This protein binds this small molecule.
Small molecule (SMILES): COc1nc(N)nc2c1N[C@H]1C3=C4S[W]5(O)(SC6=C(S5)[C@@H]5Nc7c(nc(N)[nH]c7=O)N[C@@H]5O[C@@H]6COP(=O)(O)O[Mg]OP(=O)(O)OC[C@H]4O[C@H]1N2)S3

Binding-site contacts:
Ligand atom O5P contacts residue LEU93 of chain 1.C at 3.1 Å.
Ligand atom O28 contacts residue ARG492 of chain 1.C at 3.1 Å (salt-bridge).
Ligand atom O2P contacts residue GLY91 of chain 1.C at 3.1 Å.
Ligand atom CA1 contacts residue GLU304 of chain 1.C at 2.6 Å.
Ligand atom N13 contacts residue ASP338 of chain 1.C at 2.8 Å (salt-bridge).
Ligand atom CA1 contacts residue ASP306 of chain 1.C at 2.3 Å.
Ligand atom N9 contacts residue ASP333 of chain 1.C at 2.7 Å (salt-bridge).
Ligand atom O3P contacts residue ASN92 of chain 1.C at 2.8 Å (h-bond).
Ligand atom C28 contacts residue ARG492 of chain 1.C at 3.0 Å.
Ligand atom O5P contacts residue ALA181 of chain 1.C at 3.0 Å (h-bond).
Ligand atom O8 contacts residue ASP306 of chain 1.C at 3.0 Å (salt-bridge).
Ligand atom MG1 contacts residue ASN92 of chain 1.C at 2.0 Å.
Ligand atom N30 contacts residue PHE485 of chain 1.C at 3.2 Å (h-bond).
Ligand atom N30 contacts residue ALA490 of chain 1.C at 2.8 Å (h-bond).
Ligand atom N10 contacts residue MET337 of chain 1.C at 2.8 Å (h-bond).
Ligand atom O22 contacts residue LYS75 of chain 1.C at 2.9 Å (salt-bridge).
Ligand atom O1P contacts residue ALA181 of chain 1.C at 2.8 Å (h-bond).
Ligand atom N11 contacts residue THR339 of chain 1.C at 3.1 Å (h-bond).
Ligand atom O4P contacts residue HIS436 of chain 1.C at 3.0 Å (h-bond).
Ligand atom O1P contacts residue ASN92 of chain 1.C at 3.0 Å (h-bond).
Ligand atom O6P contacts residue GLY94 of chain 1.C at 2.8 Å (h-bond).
Ligand atom C27 contacts residue ARG492 of chain 1.C at 3.2 Å.
Ligand atom N33 contacts residue CYS491 of chain 1.C at 3.2 Å (h-bond).
Ligand atom O3P contacts residue LYS438 of chain 1.C at 2.7 Å (salt-bridge).
Ligand atom N30 contacts residue GLU486 of chain 1.C at 3.1 Å (salt-bridge).
Ligand atom N29 contacts residue GLU486 of chain 1.C at 2.6 Å (salt-bridge).
Ligand atom O8P contacts residue ARG180 of chain 1.C at 2.9 Å (salt-bridge).
Ligand atom O7P contacts residue ALA181 of chain 1.C at 3.0 Å (h-bond).
Ligand atom O8 contacts residue GLY179 of chain 1.C at 3.1 Å (h-bond).
Ligand atom O2P contacts residue ARG184 of chain 1.C at 3.1 Å (salt-bridge).
Ligand atom CA1 contacts residue GLY179 of chain 1.C at 2.3 Å.
Ligand atom N10 contacts residue ASP333 of chain 1.C at 2.9 Å (salt-bridge).
Ligand atom O2P contacts residue GLY183 of chain 1.C at 2.7 Å (h-bond).
Ligand atom O5P contacts residue ASN92 of chain 1.C at 2.7 Å (h-bond).
Ligand atom C30 contacts residue GLU486 of chain 1.C at 3.2 Å.
Ligand atom O28 contacts residue LYS438 of chain 1.C at 3.2 Å (salt-bridge).
Ligand atom MG1 contacts residue ALA181 of chain 1.C at 2.0 Å.
Ligand atom O8P contacts residue LYS75 of chain 1.C at 3.1 Å (salt-bridge).
Ligand atom O6P contacts residue ARG180 of chain 1.C at 3.0 Å (salt-bridge).
Ligand atom C10 contacts residue ASP333 of chain 1.C at 3.1 Å.

Sequence of chain 1.C:
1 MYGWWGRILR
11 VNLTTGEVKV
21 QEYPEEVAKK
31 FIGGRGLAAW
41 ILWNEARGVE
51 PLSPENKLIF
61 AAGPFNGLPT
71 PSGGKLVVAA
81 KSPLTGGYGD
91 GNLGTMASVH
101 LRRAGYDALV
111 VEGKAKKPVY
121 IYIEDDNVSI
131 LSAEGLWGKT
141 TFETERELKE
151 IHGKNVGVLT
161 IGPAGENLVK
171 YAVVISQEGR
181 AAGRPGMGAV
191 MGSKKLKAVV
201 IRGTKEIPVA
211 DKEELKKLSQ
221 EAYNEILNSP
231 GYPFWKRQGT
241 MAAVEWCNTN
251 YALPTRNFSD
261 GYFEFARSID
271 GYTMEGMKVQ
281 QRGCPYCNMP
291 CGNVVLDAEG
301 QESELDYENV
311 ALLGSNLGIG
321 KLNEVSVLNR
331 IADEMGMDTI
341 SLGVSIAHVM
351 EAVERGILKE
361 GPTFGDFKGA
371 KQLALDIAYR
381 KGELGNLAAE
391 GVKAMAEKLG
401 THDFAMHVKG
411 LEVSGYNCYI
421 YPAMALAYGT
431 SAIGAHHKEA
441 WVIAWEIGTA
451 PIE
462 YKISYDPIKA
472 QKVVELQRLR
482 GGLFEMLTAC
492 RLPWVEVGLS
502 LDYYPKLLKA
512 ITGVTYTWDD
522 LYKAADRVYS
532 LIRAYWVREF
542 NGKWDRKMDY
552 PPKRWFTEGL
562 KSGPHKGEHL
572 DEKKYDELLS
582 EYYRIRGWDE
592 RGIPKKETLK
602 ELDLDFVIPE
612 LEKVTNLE